Sequence of chain 1.B:
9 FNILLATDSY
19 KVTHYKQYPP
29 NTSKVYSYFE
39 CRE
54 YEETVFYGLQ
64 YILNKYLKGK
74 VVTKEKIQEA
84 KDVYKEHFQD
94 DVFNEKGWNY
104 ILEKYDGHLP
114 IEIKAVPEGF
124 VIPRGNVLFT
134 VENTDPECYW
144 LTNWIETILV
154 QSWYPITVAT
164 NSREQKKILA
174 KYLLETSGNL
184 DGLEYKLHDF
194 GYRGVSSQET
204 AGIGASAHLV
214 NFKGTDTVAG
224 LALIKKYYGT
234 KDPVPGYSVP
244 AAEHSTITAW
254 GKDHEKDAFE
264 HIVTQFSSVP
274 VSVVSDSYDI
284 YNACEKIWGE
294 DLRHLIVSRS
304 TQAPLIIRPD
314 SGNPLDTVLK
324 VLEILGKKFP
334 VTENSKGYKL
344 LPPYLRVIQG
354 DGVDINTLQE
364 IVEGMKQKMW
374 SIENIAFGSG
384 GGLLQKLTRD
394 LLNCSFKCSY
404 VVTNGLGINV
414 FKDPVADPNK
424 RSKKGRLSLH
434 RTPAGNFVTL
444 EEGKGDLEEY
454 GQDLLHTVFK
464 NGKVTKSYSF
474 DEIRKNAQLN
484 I

The protein below binds the small molecule below.
Small molecule (SMILES): CCCc1cc(=O)[nH]c(Nc2ccccc2F)n1

Binding-site contacts:
Ligand atom C5 contacts residue PHE193 of chain 1.B at 3.6 Å (hydrophobic).
Ligand atom N contacts residue PHE193 of chain 1.B at 3.4 Å.
Ligand atom N contacts residue ARG311 of chain 1.B at 3.9 Å.
Ligand atom C8 contacts residue PHE193 of chain 1.B at 3.6 Å (hydrophobic).
Ligand atom C7 contacts residue PHE193 of chain 1.B at 3.6 Å (hydrophobic).
Ligand atom C9 contacts residue ARG311 of chain 1.B at 4.0 Å.
Ligand atom C contacts residue HIS191 of chain 1.B at 3.7 Å.
Ligand atom C1 contacts residue HIS191 of chain 1.B at 3.3 Å.
Ligand atom C8 contacts residue ARG311 of chain 1.B at 3.8 Å.
Ligand atom C5 contacts residue ALA244 of chain 1.B at 3.6 Å (hydrophobic).
Ligand atom C12 contacts residue ASP219 of chain 1.B at 3.9 Å.
Ligand atom C5 contacts residue ARG311 of chain 1.B at 3.6 Å.
Ligand atom C12 contacts residue PHE193 of chain 1.B at 3.9 Å (hydrophobic).
Ligand atom C1 contacts residue SER241 of chain 1.B at 3.7 Å.
Ligand atom N1 contacts residue ASP219 of chain 1.B at 2.9 Å (salt-bridge).
Ligand atom N1 contacts residue PHE193 of chain 1.B at 3.6 Å.
Ligand atom C10 contacts residue ARG196 of chain 1.B at 3.7 Å.
Ligand atom N2 contacts residue ASP219 of chain 1.B at 2.8 Å (salt-bridge).
Ligand atom C3 contacts residue ALA244 of chain 1.B at 3.6 Å (hydrophobic).
Ligand atom N contacts residue ALA244 of chain 1.B at 4.0 Å.
Ligand atom C9 contacts residue PHE193 of chain 1.B at 3.8 Å (hydrophobic).
Ligand atom C2 contacts residue VAL242 of chain 1.B at 3.5 Å (hydrophobic).
Ligand atom C6 contacts residue PHE193 of chain 1.B at 3.4 Å (hydrophobic).
Ligand atom C4 contacts residue SER275 of chain 1.B at 3.5 Å.
Ligand atom C4 contacts residue PHE193 of chain 1.B at 4.0 Å (hydrophobic).
Ligand atom C2 contacts residue ASP219 of chain 1.B at 4.0 Å.
Ligand atom O contacts residue ALA244 of chain 1.B at 4.0 Å.
Ligand atom C contacts residue ILE351 of chain 1.B at 3.9 Å (hydrophobic).
Ligand atom C7 contacts residue ASP219 of chain 1.B at 3.8 Å.
Ligand atom C4 contacts residue ALA244 of chain 1.B at 3.4 Å (hydrophobic).
Ligand atom O contacts residue ARG311 of chain 1.B at 2.7 Å (salt-bridge).
Ligand atom N2 contacts residue PHE193 of chain 1.B at 3.4 Å.
Ligand atom C5 contacts residue SER275 of chain 1.B at 3.4 Å.
Ligand atom F contacts residue ASP219 of chain 1.B at 3.1 Å.
Ligand atom C11 contacts residue PHE193 of chain 1.B at 3.5 Å (hydrophobic).
Ligand atom C11 contacts residue ARG196 of chain 1.B at 3.4 Å.
Ligand atom C2 contacts residue SER241 of chain 1.B at 3.5 Å.
Ligand atom C1 contacts residue VAL242 of chain 1.B at 4.0 Å (hydrophobic).
Ligand atom O contacts residue SER275 of chain 1.B at 2.7 Å (h-bond).
Ligand atom C6 contacts residue ASP219 of chain 1.B at 3.2 Å.